Sequence of chain 19.A:
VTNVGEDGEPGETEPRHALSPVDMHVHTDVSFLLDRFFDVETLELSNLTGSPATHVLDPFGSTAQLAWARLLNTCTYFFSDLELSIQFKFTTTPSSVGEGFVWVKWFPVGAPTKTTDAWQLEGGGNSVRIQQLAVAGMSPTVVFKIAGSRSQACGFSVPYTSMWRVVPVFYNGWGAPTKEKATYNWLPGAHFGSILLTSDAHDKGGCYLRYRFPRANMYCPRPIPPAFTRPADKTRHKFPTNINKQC

Sequence of chain 20.A:
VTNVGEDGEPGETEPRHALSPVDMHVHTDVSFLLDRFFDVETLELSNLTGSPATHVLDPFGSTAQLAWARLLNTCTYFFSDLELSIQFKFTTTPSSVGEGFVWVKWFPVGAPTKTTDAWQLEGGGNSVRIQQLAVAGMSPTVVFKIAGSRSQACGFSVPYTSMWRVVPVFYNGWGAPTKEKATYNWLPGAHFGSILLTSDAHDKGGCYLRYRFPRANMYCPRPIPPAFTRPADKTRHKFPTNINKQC

Binding-site contacts:
Ligand atom C11 contacts residue GLN132 of chain 19.A at 4.3 Å.
Ligand atom O9 contacts residue THR42 of chain 20.A at 4.0 Å.
Ligand atom O8 contacts residue TRP119 of chain 19.A at 3.8 Å.
Ligand atom C4 contacts residue ALA118 of chain 19.A at 4.0 Å (hydrophobic).
Ligand atom C11 contacts residue GLN65 of chain 20.A at 3.7 Å.
Ligand atom C10 contacts residue ALA118 of chain 19.A at 3.8 Å (hydrophobic).
Ligand atom C9 contacts residue TRP119 of chain 19.A at 4.3 Å (hydrophobic).
Ligand atom C5 contacts residue ALA118 of chain 19.A at 3.6 Å (hydrophobic).
Ligand atom O10 contacts residue ALA64 of chain 20.A at 3.8 Å.
Ligand atom O1B contacts residue ARG129 of chain 19.A at 3.9 Å.
Ligand atom C10 contacts residue GLN65 of chain 20.A at 4.5 Å.
Ligand atom O8 contacts residue GLN120 of chain 19.A at 2.8 Å (h-bond).
Ligand atom C8 contacts residue ALA118 of chain 19.A at 4.3 Å (hydrophobic).
Ligand atom C7 contacts residue ALA118 of chain 19.A at 3.6 Å (hydrophobic).
Ligand atom N5 contacts residue ALA118 of chain 19.A at 2.8 Å (h-bond).
Ligand atom C8 contacts residue GLN120 of chain 19.A at 4.1 Å.
Ligand atom C11 contacts residue TRP119 of chain 19.A at 4.4 Å (hydrophobic).
Ligand atom C11 contacts residue ALA118 of chain 19.A at 3.9 Å (hydrophobic).
Ligand atom O1A contacts residue ALA118 of chain 19.A at 4.5 Å.
Ligand atom O8 contacts residue ALA118 of chain 19.A at 3.8 Å.
Ligand atom O10 contacts residue GLN65 of chain 20.A at 4.0 Å.
Ligand atom O1A contacts residue ARG129 of chain 19.A at 3.3 Å (salt-bridge).
Ligand atom C10 contacts residue ALA64 of chain 20.A at 4.5 Å (hydrophobic).
Ligand atom C6 contacts residue ALA118 of chain 19.A at 3.4 Å (hydrophobic).
Ligand atom C1 contacts residue ARG129 of chain 19.A at 4.0 Å.
Ligand atom O9 contacts residue GLN120 of chain 19.A at 3.5 Å (h-bond).

This small molecule binds to this protein.
Small molecule (SMILES): CC(=O)N[C@H]1[C@H]([C@H](O)[C@H](O)CO)O[C@@](O[C@H]2[C@@H](O)[C@@H](CO)O[C@@H](O[C@H]3[C@H](O)[C@@H](O)[C@@H](O)O[C@@H]3CO)[C@@H]2O)(C(=O)O)C[C@@H]1O